This small molecule binds to this protein.
Small molecule (SMILES): CC(=O)N[C@@H]1[C@@H](O)[C@H](O)[C@@H](CO)O[C@H]1O

Binding-site contacts:
Ligand atom O7 contacts residue LEU721 of chain 1.B at 3.7 Å.
Ligand atom N2 contacts residue ASN733 of chain 1.B at 2.9 Å (h-bond).
Ligand atom C5 contacts residue ASN733 of chain 1.B at 3.7 Å.
Ligand atom O6 contacts residue SER735 of chain 1.B at 4.4 Å.
Ligand atom O7 contacts residue ASN733 of chain 1.B at 3.6 Å.
Ligand atom C4 contacts residue ASN733 of chain 1.B at 4.2 Å.
Ligand atom C8 contacts residue THR723 of chain 1.B at 4.1 Å.
Ligand atom C1 contacts residue ASN733 of chain 1.B at 1.4 Å.
Ligand atom C7 contacts residue GLN722 of chain 1.B at 4.0 Å.
Ligand atom C8 contacts residue LEU721 of chain 1.B at 4.0 Å (hydrophobic).
Ligand atom C8 contacts residue GLN722 of chain 1.B at 3.2 Å.
Ligand atom C8 contacts residue LEU773 of chain 1.B at 3.6 Å (hydrophobic).
Ligand atom O7 contacts residue GLN722 of chain 1.B at 3.8 Å.
Ligand atom C2 contacts residue ASN733 of chain 1.B at 2.5 Å.
Ligand atom O5 contacts residue ASN733 of chain 1.B at 2.4 Å (h-bond).
Ligand atom C7 contacts residue ASN733 of chain 1.B at 3.5 Å.
Ligand atom C7 contacts residue LEU721 of chain 1.B at 4.0 Å (hydrophobic).
Ligand atom C3 contacts residue ASN733 of chain 1.B at 3.8 Å.

Sequence of chain 1.B:
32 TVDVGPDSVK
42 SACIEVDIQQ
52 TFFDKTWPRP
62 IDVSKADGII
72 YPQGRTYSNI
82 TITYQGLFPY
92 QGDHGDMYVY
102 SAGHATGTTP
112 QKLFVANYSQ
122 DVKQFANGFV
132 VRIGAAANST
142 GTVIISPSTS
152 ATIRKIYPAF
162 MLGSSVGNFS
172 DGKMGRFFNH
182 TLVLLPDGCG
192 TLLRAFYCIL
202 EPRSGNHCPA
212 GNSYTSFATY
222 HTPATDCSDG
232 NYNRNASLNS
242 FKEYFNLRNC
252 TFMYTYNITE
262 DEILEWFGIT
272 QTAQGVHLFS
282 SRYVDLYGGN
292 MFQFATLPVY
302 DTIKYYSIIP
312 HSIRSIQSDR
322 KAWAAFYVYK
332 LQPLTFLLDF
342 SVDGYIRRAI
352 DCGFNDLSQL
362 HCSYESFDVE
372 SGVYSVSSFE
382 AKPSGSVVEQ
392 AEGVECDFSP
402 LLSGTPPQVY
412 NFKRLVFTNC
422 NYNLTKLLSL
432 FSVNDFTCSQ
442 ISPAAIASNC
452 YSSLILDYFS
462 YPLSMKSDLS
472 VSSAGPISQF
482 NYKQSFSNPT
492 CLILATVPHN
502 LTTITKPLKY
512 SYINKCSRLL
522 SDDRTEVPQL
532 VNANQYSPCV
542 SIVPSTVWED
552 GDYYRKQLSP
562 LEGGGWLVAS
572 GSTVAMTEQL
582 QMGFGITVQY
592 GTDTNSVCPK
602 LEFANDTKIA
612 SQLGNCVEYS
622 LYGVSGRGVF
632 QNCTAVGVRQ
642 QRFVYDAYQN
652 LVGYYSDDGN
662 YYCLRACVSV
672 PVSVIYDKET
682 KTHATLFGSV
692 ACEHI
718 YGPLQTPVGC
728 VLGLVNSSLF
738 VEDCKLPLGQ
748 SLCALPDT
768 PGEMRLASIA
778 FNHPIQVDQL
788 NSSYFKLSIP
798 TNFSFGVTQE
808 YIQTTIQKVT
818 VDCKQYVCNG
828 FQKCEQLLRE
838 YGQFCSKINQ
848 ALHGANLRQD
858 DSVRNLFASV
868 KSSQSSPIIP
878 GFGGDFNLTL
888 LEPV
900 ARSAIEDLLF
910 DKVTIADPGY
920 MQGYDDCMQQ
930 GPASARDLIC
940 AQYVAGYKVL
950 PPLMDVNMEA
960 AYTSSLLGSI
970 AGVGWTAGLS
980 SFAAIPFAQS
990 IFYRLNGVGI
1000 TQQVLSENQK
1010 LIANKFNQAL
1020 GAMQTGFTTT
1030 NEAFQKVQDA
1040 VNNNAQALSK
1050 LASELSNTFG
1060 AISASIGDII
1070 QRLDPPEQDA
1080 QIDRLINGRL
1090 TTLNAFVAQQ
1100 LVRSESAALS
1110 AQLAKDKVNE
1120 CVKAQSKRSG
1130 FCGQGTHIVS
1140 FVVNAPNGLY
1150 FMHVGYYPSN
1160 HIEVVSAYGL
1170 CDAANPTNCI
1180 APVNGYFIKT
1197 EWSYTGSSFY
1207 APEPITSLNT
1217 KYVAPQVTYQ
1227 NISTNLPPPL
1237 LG